Sequence of chain 1.B:
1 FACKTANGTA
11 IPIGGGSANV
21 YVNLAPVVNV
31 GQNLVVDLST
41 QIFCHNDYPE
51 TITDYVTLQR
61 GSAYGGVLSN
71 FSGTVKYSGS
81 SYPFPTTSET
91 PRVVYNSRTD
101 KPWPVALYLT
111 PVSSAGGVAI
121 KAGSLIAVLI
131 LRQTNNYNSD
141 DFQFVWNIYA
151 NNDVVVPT

The protein below binds the small molecule below.
Small molecule (SMILES): CCCCCCCO[C@H]1O[C@H](CO)[C@@H](O)[C@H](O)[C@@H]1F

Binding-site contacts:
Ligand atom CAO contacts residue TYR137 of chain 1.B at 4.0 Å (hydrophobic).
Ligand atom C2 contacts residue PHE1 of chain 1.B at 3.8 Å (hydrophobic).
Ligand atom O6 contacts residue ASP47 of chain 1.B at 2.8 Å (salt-bridge).
Ligand atom C2 contacts residue ILE13 of chain 1.B at 3.8 Å (hydrophobic).
Ligand atom C4 contacts residue PHE1 of chain 1.B at 3.7 Å (hydrophobic).
Ligand atom O6 contacts residue ASP54 of chain 1.B at 2.7 Å (salt-bridge).
Ligand atom C4 contacts residue GLN133 of chain 1.B at 3.7 Å.
Ligand atom C3 contacts residue ASN135 of chain 1.B at 3.8 Å.
Ligand atom O4 contacts residue ILE52 of chain 1.B at 3.4 Å.
Ligand atom C6 contacts residue ASP54 of chain 1.B at 3.4 Å.
Ligand atom C1 contacts residue PHE1 of chain 1.B at 3.6 Å (hydrophobic).
Ligand atom O3 contacts residue ASN135 of chain 1.B at 3.4 Å (h-bond).
Ligand atom O3 contacts residue PHE142 of chain 1.B at 3.7 Å.
Ligand atom O5 contacts residue PHE1 of chain 1.B at 2.9 Å (h-bond).
Ligand atom C3 contacts residue ASP140 of chain 1.B at 3.3 Å.
Ligand atom C3 contacts residue GLN133 of chain 1.B at 3.9 Å.
Ligand atom CAP contacts residue TYR48 of chain 1.B at 3.7 Å (hydrophobic).
Ligand atom C6 contacts residue ASP47 of chain 1.B at 3.7 Å.
Ligand atom O3 contacts residue ASP140 of chain 1.B at 2.9 Å (salt-bridge).
Ligand atom F2 contacts residue ILE13 of chain 1.B at 3.4 Å.
Ligand atom O4 contacts residue ASP54 of chain 1.B at 2.6 Å (salt-bridge).
Ligand atom CAQ contacts residue TYR137 of chain 1.B at 3.6 Å (hydrophobic).
Ligand atom O5 contacts residue ASP47 of chain 1.B at 3.8 Å.
Ligand atom C6 contacts residue PHE1 of chain 1.B at 3.7 Å (hydrophobic).
Ligand atom C5 contacts residue PHE1 of chain 1.B at 3.6 Å (hydrophobic).
Ligand atom O6 contacts residue TYR48 of chain 1.B at 3.9 Å.
Ligand atom CAN contacts residue TYR48 of chain 1.B at 3.8 Å (hydrophobic).
Ligand atom C6 contacts residue ASN46 of chain 1.B at 3.2 Å.
Ligand atom O6 contacts residue ASN46 of chain 1.B at 3.1 Å (h-bond).
Ligand atom O6 contacts residue PHE1 of chain 1.B at 2.7 Å (h-bond).
Ligand atom F2 contacts residue PHE1 of chain 1.B at 2.9 Å.
Ligand atom C4 contacts residue ASN135 of chain 1.B at 4.0 Å.
Ligand atom CAR contacts residue TYR48 of chain 1.B at 3.7 Å (hydrophobic).
Ligand atom C4 contacts residue ASP54 of chain 1.B at 3.4 Å.
Ligand atom O4 contacts residue GLN133 of chain 1.B at 3.5 Å (h-bond).
Ligand atom O4 contacts residue ASN135 of chain 1.B at 3.0 Å (h-bond).
Ligand atom C6 contacts residue TYR48 of chain 1.B at 3.7 Å (hydrophobic).
Ligand atom C5 contacts residue ILE52 of chain 1.B at 3.9 Å (hydrophobic).
Ligand atom O3 contacts residue GLN133 of chain 1.B at 3.0 Å (h-bond).
Ligand atom C2 contacts residue ASP140 of chain 1.B at 3.8 Å.